The small molecule below binds the protein below.
Small molecule (SMILES): CC(=O)N[C@H]1[C@H](O[C@H]2[C@H](O)[C@@H](NC(C)=O)CO[C@@H]2CO[C@@H]2O[C@@H](C)[C@@H](O)[C@@H](O)[C@@H]2O)O[C@H](CO)[C@@H](O[C@@H]2O[C@H](CO[C@H]3O[C@H](CO)[C@@H](O)[C@H](O)[C@@H]3O)[C@@H](O)[C@H](O[C@H]3O[C@H](CO)[C@@H](O)[C@H](O)[C@@H]3O)[C@@H]2O)[C@@H]1O

Sequence of chain 1.A:
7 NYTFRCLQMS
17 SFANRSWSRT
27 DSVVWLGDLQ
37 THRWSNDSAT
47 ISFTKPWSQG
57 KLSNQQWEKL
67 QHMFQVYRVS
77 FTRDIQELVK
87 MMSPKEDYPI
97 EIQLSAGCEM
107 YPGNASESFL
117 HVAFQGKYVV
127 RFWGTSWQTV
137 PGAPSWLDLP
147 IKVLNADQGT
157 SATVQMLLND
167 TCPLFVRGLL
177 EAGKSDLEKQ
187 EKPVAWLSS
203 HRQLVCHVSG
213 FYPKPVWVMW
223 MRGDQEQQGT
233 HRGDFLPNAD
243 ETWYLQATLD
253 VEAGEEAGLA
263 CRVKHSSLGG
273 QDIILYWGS

Binding-site contacts:
Ligand atom O3 contacts residue GLN161 of chain 1.A at 3.7 Å.
Ligand atom C2 contacts residue GLN161 of chain 1.A at 3.8 Å.
Ligand atom O3 contacts residue THR131 of chain 1.A at 3.7 Å.
Ligand atom O5 contacts residue GLY130 of chain 1.A at 2.7 Å (h-bond).
Ligand atom C6 contacts residue GLY130 of chain 1.A at 3.2 Å.
Ligand atom C2 contacts residue TRP129 of chain 1.A at 3.6 Å (hydrophobic).
Ligand atom C7 contacts residue GLY130 of chain 1.A at 3.6 Å.
Ligand atom C5 contacts residue GLY130 of chain 1.A at 3.5 Å.
Ligand atom O4 contacts residue THR131 of chain 1.A at 3.9 Å.
Ligand atom C1 contacts residue GLY130 of chain 1.A at 3.8 Å.
Ligand atom O5 contacts residue THR131 of chain 1.A at 3.5 Å.
Ligand atom C6 contacts residue LEU164 of chain 1.A at 3.9 Å (hydrophobic).
Ligand atom O5 contacts residue ASN165 of chain 1.A at 2.4 Å (h-bond).
Ligand atom C7 contacts residue GLN161 of chain 1.A at 3.6 Å.
Ligand atom O2 contacts residue TRP129 of chain 1.A at 3.6 Å.
Ligand atom O3 contacts residue SER114 of chain 1.A at 3.0 Å (h-bond).
Ligand atom C8 contacts residue GLN161 of chain 1.A at 3.4 Å.
Ligand atom C3 contacts residue ASN165 of chain 1.A at 3.7 Å.
Ligand atom O4 contacts residue TRP129 of chain 1.A at 3.6 Å.
Ligand atom C7 contacts residue ASN165 of chain 1.A at 3.1 Å.
Ligand atom C3 contacts residue GLN161 of chain 1.A at 3.7 Å.
Ligand atom C4 contacts residue SER114 of chain 1.A at 3.9 Å.
Ligand atom C5 contacts residue ASN165 of chain 1.A at 3.6 Å.
Ligand atom O7 contacts residue ASN165 of chain 1.A at 2.9 Å (h-bond).
Ligand atom O4 contacts residue GLY130 of chain 1.A at 3.2 Å.
Ligand atom O7 contacts residue GLY130 of chain 1.A at 3.3 Å.
Ligand atom C1 contacts residue ASN165 of chain 1.A at 1.4 Å.
Ligand atom C3 contacts residue GLY130 of chain 1.A at 3.7 Å.
Ligand atom C4 contacts residue GLY130 of chain 1.A at 3.9 Å.
Ligand atom O5 contacts residue TRP129 of chain 1.A at 3.9 Å.
Ligand atom C5 contacts residue GLY130 of chain 1.A at 3.7 Å.
Ligand atom C6 contacts residue PHE128 of chain 1.A at 3.8 Å (hydrophobic).
Ligand atom N2 contacts residue ASN165 of chain 1.A at 2.9 Å (h-bond).
Ligand atom C2 contacts residue ASN165 of chain 1.A at 2.4 Å.
Ligand atom O4 contacts residue SER114 of chain 1.A at 3.0 Å (h-bond).
Ligand atom C4 contacts residue ASN165 of chain 1.A at 3.9 Å.
Ligand atom C8 contacts residue TRP129 of chain 1.A at 3.4 Å (hydrophobic).
Ligand atom C5 contacts residue ASN165 of chain 1.A at 3.6 Å.
Ligand atom N2 contacts residue GLN161 of chain 1.A at 2.8 Å (h-bond).
Ligand atom C3 contacts residue THR131 of chain 1.A at 3.9 Å.